Sequence of chain 1.E:
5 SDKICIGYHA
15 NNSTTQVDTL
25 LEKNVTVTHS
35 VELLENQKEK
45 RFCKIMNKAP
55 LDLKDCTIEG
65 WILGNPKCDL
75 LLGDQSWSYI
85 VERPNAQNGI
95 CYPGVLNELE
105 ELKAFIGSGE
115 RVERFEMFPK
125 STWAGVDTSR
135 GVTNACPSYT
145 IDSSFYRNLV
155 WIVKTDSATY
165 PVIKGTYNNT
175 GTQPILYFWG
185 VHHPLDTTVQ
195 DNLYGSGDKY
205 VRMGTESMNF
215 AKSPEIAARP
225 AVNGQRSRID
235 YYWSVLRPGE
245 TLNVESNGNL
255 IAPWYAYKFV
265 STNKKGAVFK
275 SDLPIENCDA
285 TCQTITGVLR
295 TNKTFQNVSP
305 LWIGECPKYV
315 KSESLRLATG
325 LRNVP

Binding-site contacts:
Ligand atom C4 contacts residue ASN16 of chain 1.E at 4.2 Å.
Ligand atom C7 contacts residue ASN16 of chain 1.E at 3.2 Å.
Ligand atom O5 contacts residue ASN16 of chain 1.E at 2.3 Å (h-bond).
Ligand atom C2 contacts residue ASN16 of chain 1.E at 2.5 Å.
Ligand atom N2 contacts residue ASN16 of chain 1.E at 3.0 Å (h-bond).
Ligand atom C5 contacts residue ASN16 of chain 1.E at 3.6 Å.
Ligand atom C3 contacts residue ASN16 of chain 1.E at 3.8 Å.
Ligand atom O7 contacts residue ASN16 of chain 1.E at 2.9 Å (h-bond).
Ligand atom C8 contacts residue ASN16 of chain 1.E at 4.5 Å.
Ligand atom C1 contacts residue ASN16 of chain 1.E at 1.5 Å.

The small molecule below binds the protein below.
Small molecule (SMILES): CC(=O)N[C@@H]1[C@@H](O)[C@H](O)[C@@H](CO)O[C@H]1O